A small-molecule ligand and the protein it binds are described below.
Small molecule (SMILES): CC(=O)N[C@H]1[C@H](O[C@H]2[C@H](O)[C@@H](NC(C)=O)CO[C@@H]2CO)O[C@H](CO)[C@@H](O)[C@@H]1O

Binding-site contacts:
Ligand atom C6 contacts residue LEU213 of chain 1.A at 4.1 Å (hydrophobic).
Ligand atom O7 contacts residue ASN119 of chain 1.B at 4.0 Å.
Ligand atom O7 contacts residue LEU213 of chain 1.A at 3.7 Å.
Ligand atom C2 contacts residue LEU213 of chain 1.A at 4.3 Å (hydrophobic).
Ligand atom N2 contacts residue ASN119 of chain 1.B at 3.0 Å (h-bond).
Ligand atom C4 contacts residue LEU213 of chain 1.A at 4.0 Å (hydrophobic).
Ligand atom C1 contacts residue LEU213 of chain 1.A at 4.5 Å (hydrophobic).
Ligand atom C5 contacts residue LEU213 of chain 1.A at 4.3 Å (hydrophobic).
Ligand atom C3 contacts residue ARG191 of chain 1.B at 3.8 Å.
Ligand atom C2 contacts residue GLU115 of chain 1.B at 4.3 Å.
Ligand atom C7 contacts residue ASN119 of chain 1.B at 3.7 Å.
Ligand atom O6 contacts residue LEU213 of chain 1.A at 3.9 Å.
Ligand atom C1 contacts residue GLU115 of chain 1.B at 3.7 Å.
Ligand atom O5 contacts residue TYR122 of chain 1.B at 3.6 Å.
Ligand atom C8 contacts residue ARG191 of chain 1.B at 3.2 Å.
Ligand atom O7 contacts residue ARG191 of chain 1.B at 4.4 Å.
Ligand atom C1 contacts residue TYR122 of chain 1.B at 4.2 Å (hydrophobic).
Ligand atom C7 contacts residue ARG191 of chain 1.B at 4.2 Å.
Ligand atom C2 contacts residue ARG191 of chain 1.B at 4.1 Å.
Ligand atom O4 contacts residue ARG191 of chain 1.B at 3.0 Å (salt-bridge).
Ligand atom C6 contacts residue PHE195 of chain 1.B at 3.7 Å (hydrophobic).
Ligand atom O6 contacts residue ASP214 of chain 1.A at 4.0 Å.
Ligand atom O5 contacts residue ASN119 of chain 1.B at 2.3 Å (h-bond).
Ligand atom C6 contacts residue TYR122 of chain 1.B at 3.8 Å (hydrophobic).
Ligand atom C4 contacts residue ASN119 of chain 1.B at 4.2 Å.
Ligand atom O7 contacts residue PHE195 of chain 1.B at 4.2 Å.
Ligand atom C5 contacts residue PHE195 of chain 1.B at 3.9 Å (hydrophobic).
Ligand atom C3 contacts residue ASN119 of chain 1.B at 3.9 Å.
Ligand atom O5 contacts residue PHE195 of chain 1.B at 4.3 Å.
Ligand atom O5 contacts residue LEU213 of chain 1.A at 4.1 Å.
Ligand atom O3 contacts residue ARG191 of chain 1.B at 4.2 Å.
Ligand atom C2 contacts residue ASN119 of chain 1.B at 2.5 Å.
Ligand atom C1 contacts residue ARG191 of chain 1.B at 4.1 Å.
Ligand atom C1 contacts residue ASN119 of chain 1.B at 1.4 Å.
Ligand atom O5 contacts residue GLU115 of chain 1.B at 3.6 Å (salt-bridge).
Ligand atom C5 contacts residue ARG191 of chain 1.B at 4.3 Å.
Ligand atom O3 contacts residue LEU213 of chain 1.A at 4.3 Å.
Ligand atom O6 contacts residue TYR122 of chain 1.B at 3.7 Å.
Ligand atom C5 contacts residue ASN119 of chain 1.B at 3.6 Å.
Ligand atom C4 contacts residue ARG191 of chain 1.B at 3.9 Å.

Sequence of chain 1.B:
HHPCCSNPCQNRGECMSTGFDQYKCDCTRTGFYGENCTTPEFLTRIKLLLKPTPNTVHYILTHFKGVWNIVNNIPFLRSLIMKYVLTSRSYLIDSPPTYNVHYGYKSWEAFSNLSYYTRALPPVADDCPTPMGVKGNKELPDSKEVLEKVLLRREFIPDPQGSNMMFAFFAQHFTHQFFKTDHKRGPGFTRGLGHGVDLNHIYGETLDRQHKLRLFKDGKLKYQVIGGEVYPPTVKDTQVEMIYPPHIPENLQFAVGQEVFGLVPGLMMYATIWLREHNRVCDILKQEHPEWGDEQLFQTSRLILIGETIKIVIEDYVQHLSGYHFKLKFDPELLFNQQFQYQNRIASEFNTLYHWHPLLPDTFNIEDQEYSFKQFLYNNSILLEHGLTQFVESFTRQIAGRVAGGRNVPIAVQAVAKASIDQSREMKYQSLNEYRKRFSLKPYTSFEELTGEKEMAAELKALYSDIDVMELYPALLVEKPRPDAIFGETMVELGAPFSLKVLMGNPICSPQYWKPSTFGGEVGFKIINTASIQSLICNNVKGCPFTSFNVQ

Sequence of chain 1.A:
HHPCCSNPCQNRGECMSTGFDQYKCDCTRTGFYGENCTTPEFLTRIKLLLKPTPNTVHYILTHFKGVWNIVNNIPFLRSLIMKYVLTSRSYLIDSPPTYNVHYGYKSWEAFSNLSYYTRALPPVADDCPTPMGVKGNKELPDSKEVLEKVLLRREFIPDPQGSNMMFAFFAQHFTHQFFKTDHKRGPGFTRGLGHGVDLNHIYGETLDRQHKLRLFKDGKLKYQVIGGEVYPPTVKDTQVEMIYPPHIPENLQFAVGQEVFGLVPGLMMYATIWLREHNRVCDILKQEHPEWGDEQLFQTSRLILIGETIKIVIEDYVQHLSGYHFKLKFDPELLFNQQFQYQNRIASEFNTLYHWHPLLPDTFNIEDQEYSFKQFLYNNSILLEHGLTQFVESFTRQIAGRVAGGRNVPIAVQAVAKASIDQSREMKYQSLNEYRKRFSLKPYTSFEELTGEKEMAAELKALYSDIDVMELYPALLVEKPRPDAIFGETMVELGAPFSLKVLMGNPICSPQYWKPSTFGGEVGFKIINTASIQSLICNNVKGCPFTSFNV